A protein and the small-molecule ligand that binds it are described below.
Small molecule (SMILES): CC(C)C[C@H](NC(=O)[C@H](CC(C)C)NC(=O)[C@H](CCCN=C(N)N)NC(=O)[C@@H](N)CC(N)=O)C(=O)N[C@@H](CC(C)C)C(=O)N[C@H](C(=O)NCC=O)[C@@H](C)O.O

Binding-site contacts:
Ligand atom CD2 contacts residue GLU14 of chain 3.A at 3.2 Å.
Ligand atom O contacts residue GLN45 of chain 3.A at 3.0 Å (h-bond).
Ligand atom CB contacts residue PHE38 of chain 3.A at 3.6 Å (hydrophobic).
Ligand atom O contacts residue MET16 of chain 3.A at 2.9 Å (h-bond).
Ligand atom N contacts residue SER49 of chain 3.A at 2.4 Å (h-bond).
Ligand atom C contacts residue SER49 of chain 3.A at 3.3 Å.
Ligand atom NE contacts residue THR15 of chain 3.A at 3.8 Å.
Ligand atom N contacts residue GLN146 of chain 1.A at 3.1 Å (h-bond).
Ligand atom O contacts residue SER49 of chain 3.A at 3.0 Å (h-bond).
Ligand atom CD1 contacts residue ILE50 of chain 3.A at 3.7 Å (hydrophobic).
Ligand atom CD2 contacts residue THR40 of chain 3.A at 3.6 Å.
Ligand atom CA contacts residue SER49 of chain 3.A at 3.4 Å.
Ligand atom O contacts residue THR15 of chain 3.A at 3.5 Å.
Ligand atom O contacts residue ALA41 of chain 3.A at 3.2 Å (h-bond).
Ligand atom C contacts residue GLN45 of chain 3.A at 3.4 Å.
Ligand atom N contacts residue GLN45 of chain 3.A at 3.6 Å (h-bond).
Ligand atom CD2 contacts residue ILE13 of chain 3.A at 3.7 Å (hydrophobic).
Ligand atom OG1 contacts residue ALA47 of chain 3.A at 3.7 Å.
Ligand atom CA contacts residue SER49 of chain 3.A at 3.8 Å.
Ligand atom CG contacts residue THR15 of chain 3.A at 3.8 Å.
Ligand atom C contacts residue SER49 of chain 3.A at 3.4 Å.
Ligand atom CB contacts residue SER39 of chain 3.A at 3.7 Å.
Ligand atom CG2 contacts residue ALA47 of chain 3.A at 2.8 Å (hydrophobic).
Ligand atom C contacts residue SER39 of chain 3.A at 3.4 Å.
Ligand atom OG1 contacts residue GLN45 of chain 3.A at 3.2 Å.
Ligand atom N contacts residue SER39 of chain 3.A at 2.7 Å (h-bond).
Ligand atom O contacts residue VAL48 of chain 3.A at 3.5 Å.
Ligand atom O contacts residue PHE38 of chain 3.A at 3.2 Å.
Ligand atom CD1 contacts residue PHE38 of chain 3.A at 3.7 Å (hydrophobic).
Ligand atom CB contacts residue ALA41 of chain 3.A at 3.8 Å (hydrophobic).
Ligand atom CD1 contacts residue ARG79 of chain 3.A at 3.8 Å.
Ligand atom CA contacts residue ALA47 of chain 3.A at 3.8 Å (hydrophobic).
Ligand atom CD2 contacts residue ALA41 of chain 3.A at 3.7 Å (hydrophobic).
Ligand atom O contacts residue SER39 of chain 3.A at 2.9 Å (h-bond).
Ligand atom CD1 contacts residue ALA41 of chain 3.A at 3.8 Å (hydrophobic).
Ligand atom CA contacts residue SER39 of chain 3.A at 3.2 Å.
Ligand atom N contacts residue GLN150 of chain 1.A at 3.8 Å.
Ligand atom CB contacts residue ALA47 of chain 3.A at 3.5 Å (hydrophobic).
Ligand atom CD1 contacts residue THR40 of chain 3.A at 3.8 Å.
Ligand atom OD1 contacts residue HIS153 of chain 1.A at 3.7 Å.

Sequence of chain 3.A:
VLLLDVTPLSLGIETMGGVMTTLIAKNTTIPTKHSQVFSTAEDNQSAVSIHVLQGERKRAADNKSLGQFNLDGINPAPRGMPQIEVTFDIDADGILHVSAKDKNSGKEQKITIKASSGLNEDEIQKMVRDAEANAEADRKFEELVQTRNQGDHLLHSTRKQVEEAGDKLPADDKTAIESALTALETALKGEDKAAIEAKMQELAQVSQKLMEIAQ

Sequence of chain 1.A:
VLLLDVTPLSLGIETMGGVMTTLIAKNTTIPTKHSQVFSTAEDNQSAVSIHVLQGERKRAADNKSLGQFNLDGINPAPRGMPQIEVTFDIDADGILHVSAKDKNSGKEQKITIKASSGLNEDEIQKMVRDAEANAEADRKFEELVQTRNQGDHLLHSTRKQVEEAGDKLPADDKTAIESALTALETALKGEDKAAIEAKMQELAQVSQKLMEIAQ